Binding-site contacts:
Ligand atom O5 contacts residue ASN159 of chain 1.A at 2.3 Å (h-bond).
Ligand atom O5 contacts residue TRP216 of chain 1.C at 4.2 Å.
Ligand atom C1 contacts residue TRP216 of chain 1.C at 4.2 Å (hydrophobic).
Ligand atom O6 contacts residue THR161 of chain 1.A at 4.0 Å.
Ligand atom N2 contacts residue SER213 of chain 1.C at 3.5 Å (h-bond).
Ligand atom C8 contacts residue ASN159 of chain 1.A at 4.5 Å.
Ligand atom C6 contacts residue TRP216 of chain 1.C at 3.7 Å (hydrophobic).
Ligand atom C5 contacts residue ASN159 of chain 1.A at 3.7 Å.
Ligand atom C3 contacts residue ASN159 of chain 1.A at 3.9 Å.
Ligand atom C2 contacts residue ASN159 of chain 1.A at 2.6 Å.
Ligand atom C2 contacts residue TRP216 of chain 1.C at 4.3 Å (hydrophobic).
Ligand atom C1 contacts residue SER213 of chain 1.C at 4.3 Å.
Ligand atom C5 contacts residue TRP216 of chain 1.C at 4.3 Å (hydrophobic).
Ligand atom C1 contacts residue ASN159 of chain 1.A at 1.4 Å.
Ligand atom C3 contacts residue SER213 of chain 1.C at 4.1 Å.
Ligand atom O7 contacts residue ASN159 of chain 1.A at 2.9 Å (h-bond).
Ligand atom O7 contacts residue TRP216 of chain 1.C at 2.9 Å (h-bond).
Ligand atom C4 contacts residue ASN159 of chain 1.A at 4.3 Å.
Ligand atom C8 contacts residue VAL236 of chain 1.A at 4.3 Å (hydrophobic).
Ligand atom O7 contacts residue PRO215 of chain 1.C at 3.5 Å.
Ligand atom C4 contacts residue TRP216 of chain 1.C at 3.9 Å (hydrophobic).
Ligand atom C7 contacts residue ASN159 of chain 1.A at 3.2 Å.
Ligand atom C7 contacts residue TRP216 of chain 1.C at 4.1 Å (hydrophobic).
Ligand atom C7 contacts residue PRO215 of chain 1.C at 4.5 Å (hydrophobic).
Ligand atom O3 contacts residue TRP216 of chain 1.C at 3.8 Å.
Ligand atom C8 contacts residue SER213 of chain 1.C at 4.4 Å.
Ligand atom C7 contacts residue SER213 of chain 1.C at 4.3 Å.
Ligand atom C8 contacts residue THR161 of chain 1.A at 4.2 Å.
Ligand atom C2 contacts residue SER213 of chain 1.C at 4.2 Å.
Ligand atom C3 contacts residue TRP216 of chain 1.C at 4.5 Å (hydrophobic).
Ligand atom C6 contacts residue THR161 of chain 1.A at 4.0 Å.
Ligand atom C2 contacts residue TRP216 of chain 1.C at 4.3 Å (hydrophobic).
Ligand atom N2 contacts residue ASN159 of chain 1.A at 3.1 Å (h-bond).

Sequence of chain 1.A:
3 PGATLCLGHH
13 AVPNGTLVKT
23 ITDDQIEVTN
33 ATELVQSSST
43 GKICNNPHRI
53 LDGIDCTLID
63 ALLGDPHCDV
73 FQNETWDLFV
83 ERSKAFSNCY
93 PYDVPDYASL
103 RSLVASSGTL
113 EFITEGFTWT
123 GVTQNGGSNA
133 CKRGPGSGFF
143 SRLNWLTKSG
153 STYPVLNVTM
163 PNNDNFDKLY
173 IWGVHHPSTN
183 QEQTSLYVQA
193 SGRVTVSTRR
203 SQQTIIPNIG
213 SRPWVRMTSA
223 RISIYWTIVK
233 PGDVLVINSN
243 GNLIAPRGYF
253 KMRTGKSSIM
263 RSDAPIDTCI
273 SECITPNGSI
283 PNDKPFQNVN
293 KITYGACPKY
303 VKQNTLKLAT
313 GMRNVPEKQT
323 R

Sequence of chain 1.C:
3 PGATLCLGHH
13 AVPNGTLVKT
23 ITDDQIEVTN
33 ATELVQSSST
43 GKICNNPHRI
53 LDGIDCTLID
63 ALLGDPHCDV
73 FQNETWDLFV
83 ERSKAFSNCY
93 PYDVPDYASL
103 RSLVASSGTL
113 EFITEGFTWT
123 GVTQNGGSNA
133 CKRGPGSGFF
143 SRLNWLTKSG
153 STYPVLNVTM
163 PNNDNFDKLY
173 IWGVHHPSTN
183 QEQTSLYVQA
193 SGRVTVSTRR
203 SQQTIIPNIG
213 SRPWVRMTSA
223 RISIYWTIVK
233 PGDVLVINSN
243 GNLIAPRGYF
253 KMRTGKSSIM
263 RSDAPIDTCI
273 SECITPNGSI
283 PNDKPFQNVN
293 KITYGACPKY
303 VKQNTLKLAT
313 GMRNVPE

The protein below binds the small molecule below.
Small molecule (SMILES): CC(=O)N[C@H]1[C@H](O[C@H]2[C@H](O)[C@@H](NC(C)=O)CO[C@@H]2CO)O[C@H](CO)[C@@H](O[C@@H]2O[C@H](CO)[C@@H](O)[C@H](O)[C@@H]2O)[C@@H]1O